Binding-site contacts:
Ligand atom C1 contacts residue THR101 of chain 1.B at 3.4 Å.
Ligand atom N2 contacts residue LEU60 of chain 1.B at 3.5 Å (h-bond).
Ligand atom C8 contacts residue THR49 of chain 1.B at 4.0 Å.
Ligand atom N2 contacts residue THR61 of chain 1.B at 4.1 Å.
Ligand atom C3 contacts residue LEU60 of chain 1.B at 3.7 Å (hydrophobic).
Ligand atom O6 contacts residue THR101 of chain 1.B at 3.3 Å (h-bond).
Ligand atom C7 contacts residue LYS51 of chain 1.B at 3.8 Å.
Ligand atom O3 contacts residue TYR62 of chain 1.B at 4.0 Å.
Ligand atom C8 contacts residue VAL67 of chain 1.B at 3.5 Å (hydrophobic).
Ligand atom N2 contacts residue THR49 of chain 1.B at 4.0 Å.
Ligand atom O1 contacts residue THR49 of chain 1.B at 3.5 Å.
Ligand atom C5 contacts residue ASP100 of chain 1.B at 4.0 Å.
Ligand atom C7 contacts residue LEU60 of chain 1.B at 3.1 Å (hydrophobic).
Ligand atom C2 contacts residue LEU60 of chain 1.B at 4.1 Å (hydrophobic).
Ligand atom O6 contacts residue SER103 of chain 1.B at 4.0 Å.
Ligand atom N2 contacts residue ASP100 of chain 1.B at 2.9 Å (salt-bridge).
Ligand atom O7 contacts residue LEU60 of chain 1.B at 3.3 Å (h-bond).
Ligand atom O1 contacts residue THR101 of chain 1.B at 4.0 Å.
Ligand atom C7 contacts residue ASP100 of chain 1.B at 3.7 Å.
Ligand atom O6 contacts residue GLY102 of chain 1.B at 3.4 Å.
Ligand atom O7 contacts residue THR49 of chain 1.B at 3.3 Å.
Ligand atom C3 contacts residue LYS51 of chain 1.B at 4.0 Å.
Ligand atom C7 contacts residue THR49 of chain 1.B at 3.5 Å.
Ligand atom C3 contacts residue TYR62 of chain 1.B at 3.8 Å (hydrophobic).
Ligand atom O5 contacts residue THR101 of chain 1.B at 3.5 Å (h-bond).
Ligand atom C1 contacts residue ASP100 of chain 1.B at 3.6 Å.
Ligand atom C8 contacts residue LEU60 of chain 1.B at 3.5 Å (hydrophobic).
Ligand atom C6 contacts residue THR101 of chain 1.B at 3.7 Å.
Ligand atom O3 contacts residue THR61 of chain 1.B at 3.8 Å.
Ligand atom C2 contacts residue LYS51 of chain 1.B at 4.1 Å.
Ligand atom O7 contacts residue LYS51 of chain 1.B at 2.8 Å (salt-bridge).
Ligand atom C8 contacts residue ASP100 of chain 1.B at 3.5 Å.
Ligand atom O1 contacts residue SER48 of chain 1.B at 3.9 Å.
Ligand atom C3 contacts residue ASP100 of chain 1.B at 3.3 Å.
Ligand atom O4 contacts residue TYR62 of chain 1.B at 3.8 Å.
Ligand atom C3 contacts residue THR61 of chain 1.B at 4.1 Å.
Ligand atom C5 contacts residue THR101 of chain 1.B at 3.6 Å.
Ligand atom O3 contacts residue LEU60 of chain 1.B at 2.7 Å (h-bond).
Ligand atom C2 contacts residue ASP100 of chain 1.B at 3.6 Å.
Ligand atom O3 contacts residue LYS51 of chain 1.B at 2.9 Å (salt-bridge).

A small-molecule ligand and the protein it binds are described below.
Small molecule (SMILES): CC(=O)N[C@@H]1[C@@H](O)[C@H](O)[C@@H](CO)O[C@H]1O

Sequence of chain 1.B:
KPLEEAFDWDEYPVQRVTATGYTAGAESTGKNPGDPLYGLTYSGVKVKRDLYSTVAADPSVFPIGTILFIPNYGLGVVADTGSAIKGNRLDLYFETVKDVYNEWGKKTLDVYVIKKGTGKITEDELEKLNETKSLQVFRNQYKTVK